Binding-site contacts:
Ligand atom C1 contacts residue ARG114 of chain 4.C at 4.3 Å.
Ligand atom C4 contacts residue GLU258 of chain 4.A at 3.8 Å.
Ligand atom O5 contacts residue GLN117 of chain 4.C at 2.9 Å (h-bond).
Ligand atom C4 contacts residue PHE257 of chain 4.A at 4.4 Å (hydrophobic).
Ligand atom C2 contacts residue GLN117 of chain 4.C at 3.6 Å.
Ligand atom O5 contacts residue ARG114 of chain 4.C at 4.1 Å.
Ligand atom C4 contacts residue SER261 of chain 4.A at 3.5 Å.
Ligand atom O5 contacts residue PHE257 of chain 4.A at 4.5 Å.
Ligand atom C1 contacts residue VAL130 of chain 4.C at 3.7 Å (hydrophobic).
Ligand atom O5 contacts residue SER261 of chain 4.A at 4.0 Å.
Ligand atom C1 contacts residue GLN117 of chain 4.C at 3.3 Å.
Ligand atom C2 contacts residue ARG114 of chain 4.C at 4.0 Å.

The small molecule below binds the protein below.
Small molecule (SMILES): C[C@@H](O)[C@@H](C)O

Sequence of chain 4.C:
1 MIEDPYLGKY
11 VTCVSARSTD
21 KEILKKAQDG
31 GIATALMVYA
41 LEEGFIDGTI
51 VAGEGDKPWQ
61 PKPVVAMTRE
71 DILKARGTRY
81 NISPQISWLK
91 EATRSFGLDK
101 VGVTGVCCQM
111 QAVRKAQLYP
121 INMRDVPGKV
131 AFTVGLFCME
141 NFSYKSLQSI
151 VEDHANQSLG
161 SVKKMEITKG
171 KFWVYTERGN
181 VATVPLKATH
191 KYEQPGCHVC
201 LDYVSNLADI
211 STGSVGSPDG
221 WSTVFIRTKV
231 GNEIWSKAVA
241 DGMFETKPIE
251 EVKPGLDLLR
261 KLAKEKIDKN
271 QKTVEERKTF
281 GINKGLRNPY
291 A

Sequence of chain 4.A:
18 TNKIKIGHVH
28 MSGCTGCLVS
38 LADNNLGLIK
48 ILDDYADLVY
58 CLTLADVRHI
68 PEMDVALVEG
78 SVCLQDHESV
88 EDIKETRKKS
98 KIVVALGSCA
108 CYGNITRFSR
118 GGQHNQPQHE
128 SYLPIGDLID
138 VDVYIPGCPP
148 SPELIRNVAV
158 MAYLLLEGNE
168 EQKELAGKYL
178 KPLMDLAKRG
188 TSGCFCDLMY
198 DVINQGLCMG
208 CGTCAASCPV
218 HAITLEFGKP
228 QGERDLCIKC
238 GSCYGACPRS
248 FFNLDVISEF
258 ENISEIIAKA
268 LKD